The small molecule below binds the protein below.
Small molecule (SMILES): Cc1ncsc1-c1ccc(CNC(=O)[C@@H]2C[C@@H](O)CN2C(=O)[C@@H](NC(=O)CO)C(C)(C)C)cc1

Binding-site contacts:
Ligand atom CAN contacts residue PRO48 of chain 1.F at 3.0 Å (hydrophobic).
Ligand atom CAL contacts residue TYR47 of chain 1.F at 3.7 Å (hydrophobic).
Ligand atom NAU contacts residue TYR61 of chain 1.F at 3.6 Å.
Ligand atom CAJ contacts residue HIS59 of chain 1.F at 3.7 Å.
Ligand atom OD1 contacts residue TYR61 of chain 1.F at 3.8 Å.
Ligand atom CD2 contacts residue TYR47 of chain 1.F at 3.5 Å (hydrophobic).
Ligand atom OD1 contacts residue HIS64 of chain 1.F at 2.8 Å (h-bond).
Ligand atom OAG contacts residue TYR61 of chain 1.F at 3.7 Å.
Ligand atom CG contacts residue HIS64 of chain 1.F at 3.7 Å.
Ligand atom OAE contacts residue PHE40 of chain 1.F at 3.5 Å.
Ligand atom CB contacts residue HIS59 of chain 1.F at 3.5 Å.
Ligand atom CB contacts residue TRP66 of chain 1.F at 3.4 Å (hydrophobic).
Ligand atom CG contacts residue TRP37 of chain 1.F at 3.8 Å (hydrophobic).
Ligand atom CAB contacts residue TYR47 of chain 1.F at 3.6 Å (hydrophobic).
Ligand atom CD2 contacts residue HIS64 of chain 1.F at 3.8 Å.
Ligand atom C contacts residue TYR47 of chain 1.F at 3.4 Å (hydrophobic).
Ligand atom OD1 contacts residue SER60 of chain 1.F at 2.5 Å (h-bond).
Ligand atom CAW contacts residue TYR61 of chain 1.F at 3.4 Å (hydrophobic).
Ligand atom CB contacts residue TYR47 of chain 1.F at 3.5 Å (hydrophobic).
Ligand atom CAJ contacts residue TYR47 of chain 1.F at 3.7 Å (hydrophobic).
Ligand atom CBB contacts residue ILE58 of chain 1.F at 3.7 Å (hydrophobic).
Ligand atom NAS contacts residue PRO48 of chain 1.F at 3.8 Å.
Ligand atom CBB contacts residue TYR47 of chain 1.F at 3.7 Å (hydrophobic).
Ligand atom CG contacts residue SER60 of chain 1.F at 3.6 Å.
Ligand atom CAY contacts residue TYR61 of chain 1.F at 3.7 Å (hydrophobic).
Ligand atom CAN contacts residue LEU50 of chain 1.F at 3.8 Å (hydrophobic).
Ligand atom CAL contacts residue ILE58 of chain 1.F at 3.4 Å (hydrophobic).
Ligand atom CA contacts residue TYR47 of chain 1.F at 3.7 Å (hydrophobic).
Ligand atom CG contacts residue TRP66 of chain 1.F at 3.5 Å (hydrophobic).
Ligand atom CD2 contacts residue TRP37 of chain 1.F at 3.5 Å (hydrophobic).
Ligand atom OAE contacts residue HIS64 of chain 1.F at 3.2 Å.
Ligand atom O contacts residue TYR47 of chain 1.F at 2.5 Å (h-bond).
Ligand atom CBC contacts residue ILE58 of chain 1.F at 3.6 Å (hydrophobic).
Ligand atom OAH contacts residue ARG18 of chain 1.F at 3.5 Å.
Ligand atom CAO contacts residue TYR61 of chain 1.F at 3.5 Å (hydrophobic).
Ligand atom OAE contacts residue TYR61 of chain 1.F at 3.7 Å.
Ligand atom CA contacts residue HIS59 of chain 1.F at 3.3 Å.
Ligand atom N contacts residue TYR47 of chain 1.F at 3.6 Å.
Ligand atom NAT contacts residue HIS59 of chain 1.F at 2.9 Å (h-bond).
Ligand atom C contacts residue HIS59 of chain 1.F at 3.6 Å.

Sequence of chain 1.F:
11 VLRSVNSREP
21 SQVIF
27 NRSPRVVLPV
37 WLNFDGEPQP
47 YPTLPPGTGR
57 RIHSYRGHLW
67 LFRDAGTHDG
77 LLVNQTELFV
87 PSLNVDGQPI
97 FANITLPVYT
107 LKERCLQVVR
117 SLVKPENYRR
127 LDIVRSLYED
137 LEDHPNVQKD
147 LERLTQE